Binding-site contacts:
Ligand atom C7 contacts residue TYR201 of chain 36.A at 3.8 Å (hydrophobic).
Ligand atom O2 contacts residue PHE137 of chain 36.A at 4.0 Å.
Ligand atom N5 contacts residue PHE233 of chain 36.A at 3.2 Å.
Ligand atom N1 contacts residue THR114 of chain 36.A at 4.0 Å.
Ligand atom C2 contacts residue ASP112 of chain 36.A at 2.8 Å.
Ligand atom C13 contacts residue MET195 of chain 36.A at 3.9 Å (hydrophobic).
Ligand atom C19 contacts residue VAL192 of chain 36.A at 3.4 Å (hydrophobic).
Ligand atom N1 contacts residue ASP112 of chain 36.A at 3.9 Å.
Ligand atom C13 contacts residue PHE135 of chain 36.A at 3.4 Å (hydrophobic).
Ligand atom C22 contacts residue VAL179 of chain 36.A at 3.4 Å (hydrophobic).
Ligand atom O3 contacts residue ASP112 of chain 36.A at 3.6 Å.
Ligand atom C2 contacts residue THR114 of chain 36.A at 3.6 Å.
Ligand atom N6 contacts residue PHE155 of chain 36.A at 3.8 Å.
Ligand atom C19 contacts residue ILE24 of chain 36.C at 3.5 Å (hydrophobic).
Ligand atom N4 contacts residue TRP203 of chain 36.A at 3.6 Å (h-bond).
Ligand atom C4 contacts residue TRP203 of chain 36.A at 4.0 Å (hydrophobic).
Ligand atom C14 contacts residue PHE155 of chain 36.A at 3.9 Å (hydrophobic).
Ligand atom C8 contacts residue TYR201 of chain 36.A at 3.3 Å (hydrophobic).
Ligand atom C14 contacts residue MET195 of chain 36.A at 3.9 Å (hydrophobic).
Ligand atom O1 contacts residue MET195 of chain 36.A at 3.2 Å.
Ligand atom C18 contacts residue PHE155 of chain 36.A at 3.9 Å (hydrophobic).
Ligand atom C9 contacts residue ILE113 of chain 36.A at 3.7 Å (hydrophobic).
Ligand atom C16 contacts residue PHE155 of chain 36.A at 3.9 Å (hydrophobic).
Ligand atom O2 contacts residue PHE233 of chain 36.A at 3.0 Å.
Ligand atom C14 contacts residue PHE135 of chain 36.A at 3.7 Å (hydrophobic).
Ligand atom C16 contacts residue ILE111 of chain 36.A at 3.5 Å (hydrophobic).
Ligand atom C17 contacts residue PHE155 of chain 36.A at 3.7 Å (hydrophobic).
Ligand atom C5 contacts residue TRP203 of chain 36.A at 3.8 Å (hydrophobic).
Ligand atom C13 contacts residue ILE111 of chain 36.A at 4.0 Å (hydrophobic).
Ligand atom N2 contacts residue TRP203 of chain 36.A at 3.9 Å.
Ligand atom O3 contacts residue ILE113 of chain 36.A at 3.0 Å (h-bond).
Ligand atom C15 contacts residue VAL192 of chain 36.A at 3.2 Å (hydrophobic).
Ligand atom N6 contacts residue ILE24 of chain 36.C at 3.9 Å.
Ligand atom C17 contacts residue PHE135 of chain 36.A at 3.9 Å (hydrophobic).
Ligand atom N5 contacts residue PHE137 of chain 36.A at 3.5 Å.
Ligand atom C7 contacts residue ASN228 of chain 36.A at 3.8 Å.
Ligand atom C15 contacts residue MET195 of chain 36.A at 3.8 Å (hydrophobic).
Ligand atom C16 contacts residue PHE135 of chain 36.A at 3.4 Å (hydrophobic).
Ligand atom C3 contacts residue ASP112 of chain 36.A at 3.0 Å.
Ligand atom C12 contacts residue MET195 of chain 36.A at 3.8 Å (hydrophobic).

Sequence of chain 36.A:
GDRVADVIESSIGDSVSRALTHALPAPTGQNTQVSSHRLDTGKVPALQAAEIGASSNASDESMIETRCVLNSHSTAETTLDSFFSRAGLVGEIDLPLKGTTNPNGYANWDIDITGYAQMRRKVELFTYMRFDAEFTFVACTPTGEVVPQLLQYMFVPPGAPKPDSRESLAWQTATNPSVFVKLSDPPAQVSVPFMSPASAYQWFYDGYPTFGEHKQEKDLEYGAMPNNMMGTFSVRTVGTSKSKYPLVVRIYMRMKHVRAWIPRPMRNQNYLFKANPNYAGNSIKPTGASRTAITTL

The protein below binds the small molecule below.
Small molecule (SMILES): Cc1nc(-c2ccc(OCCCCCN3CCN(c4ccnc(N)c4)C3=O)cc2)no1

Sequence of chain 36.C:
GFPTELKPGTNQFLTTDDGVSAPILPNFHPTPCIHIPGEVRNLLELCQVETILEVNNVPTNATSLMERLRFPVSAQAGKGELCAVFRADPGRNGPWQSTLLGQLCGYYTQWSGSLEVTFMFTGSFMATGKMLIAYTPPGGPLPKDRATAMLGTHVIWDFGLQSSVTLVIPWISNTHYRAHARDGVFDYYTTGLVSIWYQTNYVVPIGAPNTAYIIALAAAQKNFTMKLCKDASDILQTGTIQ

Sequence of chain 37.C:
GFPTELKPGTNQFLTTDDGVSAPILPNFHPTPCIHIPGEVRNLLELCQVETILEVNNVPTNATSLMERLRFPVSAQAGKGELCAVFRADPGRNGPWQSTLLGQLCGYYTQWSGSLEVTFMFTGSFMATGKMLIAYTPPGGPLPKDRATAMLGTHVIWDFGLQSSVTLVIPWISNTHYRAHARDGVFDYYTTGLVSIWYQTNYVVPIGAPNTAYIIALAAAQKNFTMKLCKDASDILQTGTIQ